A small-molecule ligand and the protein it binds are described below.
Small molecule (SMILES): CC(=O)N[C@H]1[C@@H](O[P](=O)(O)O[P](=O)(O)OC[C@H]2O[C@@H](n3ccc(=O)[nH]c3=O)[C@H](O)[C@@H]2O)O[C@H](CO)[C@H](O)[C@@H]1O

Sequence of chain 1.D:
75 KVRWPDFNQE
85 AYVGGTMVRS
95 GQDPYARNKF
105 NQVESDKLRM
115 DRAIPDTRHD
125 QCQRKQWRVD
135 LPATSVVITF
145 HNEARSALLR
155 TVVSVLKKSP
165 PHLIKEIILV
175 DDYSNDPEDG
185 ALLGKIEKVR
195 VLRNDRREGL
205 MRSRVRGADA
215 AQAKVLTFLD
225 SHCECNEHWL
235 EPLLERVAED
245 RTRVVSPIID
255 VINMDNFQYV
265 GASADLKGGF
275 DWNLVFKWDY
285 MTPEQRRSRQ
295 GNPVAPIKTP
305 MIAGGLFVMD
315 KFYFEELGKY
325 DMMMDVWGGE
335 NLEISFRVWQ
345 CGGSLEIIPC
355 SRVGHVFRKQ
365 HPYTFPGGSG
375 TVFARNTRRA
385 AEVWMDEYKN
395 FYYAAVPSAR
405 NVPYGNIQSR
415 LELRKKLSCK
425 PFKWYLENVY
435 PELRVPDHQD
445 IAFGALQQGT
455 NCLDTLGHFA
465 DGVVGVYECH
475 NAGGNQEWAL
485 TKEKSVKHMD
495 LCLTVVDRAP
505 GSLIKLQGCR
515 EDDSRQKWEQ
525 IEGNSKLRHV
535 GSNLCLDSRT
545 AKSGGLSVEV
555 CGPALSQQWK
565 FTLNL

Binding-site contacts:
Ligand atom O3' contacts residue GLY309 of chain 1.D at 2.3 Å.
Ligand atom O2' contacts residue HIS145 of chain 1.D at 3.2 Å (h-bond).
Ligand atom PA contacts residue MN1 of chain 1.U at 3.2 Å.
Ligand atom O2A contacts residue ASP224 of chain 1.D at 3.1 Å (salt-bridge).
Ligand atom O2B contacts residue HIS359 of chain 1.D at 3.0 Å (h-bond).
Ligand atom O4 contacts residue ARG201 of chain 1.D at 2.8 Å (salt-bridge).
Ligand atom O4' contacts residue GLY309 of chain 1.D at 3.4 Å (h-bond).
Ligand atom N2' contacts residue ASP224 of chain 1.D at 3.0 Å (salt-bridge).
Ligand atom O4 contacts residue ASP176 of chain 1.D at 3.1 Å (salt-bridge).
Ligand atom O3' contacts residue ASP224 of chain 1.D at 2.9 Å (salt-bridge).
Ligand atom O3B contacts residue THR143 of chain 1.D at 3.0 Å (h-bond).
Ligand atom C4' contacts residue GLU334 of chain 1.D at 3.4 Å.
Ligand atom O1' contacts residue TRP331 of chain 1.D at 3.4 Å (h-bond).
Ligand atom O3' contacts residue ARG208 of chain 1.D at 2.6 Å (salt-bridge).
Ligand atom O2B contacts residue MN1 of chain 1.U at 2.0 Å.
Ligand atom N3 contacts residue ASP176 of chain 1.D at 2.7 Å (salt-bridge).
Ligand atom C3' contacts residue ARG208 of chain 1.D at 3.5 Å.
Ligand atom C6' contacts residue GLU334 of chain 1.D at 3.2 Å.
Ligand atom O1A contacts residue TYR367 of chain 1.D at 2.6 Å (h-bond).
Ligand atom O3A contacts residue TRP331 of chain 1.D at 3.3 Å (h-bond).
Ligand atom C5 contacts residue VAL330 of chain 1.D at 3.4 Å (hydrophobic).
Ligand atom O7' contacts residue GLY309 of chain 1.D at 3.3 Å (h-bond).
Ligand atom O2' contacts residue PHE144 of chain 1.D at 3.2 Å.
Ligand atom O7' contacts residue ALA307 of chain 1.D at 3.4 Å.
Ligand atom O2' contacts residue SER225 of chain 1.D at 3.4 Å (h-bond).
Ligand atom C4 contacts residue ASP176 of chain 1.D at 3.4 Å.
Ligand atom O2A contacts residue HIS226 of chain 1.D at 2.8 Å (h-bond).
Ligand atom O6' contacts residue LEU204 of chain 1.D at 3.4 Å.
Ligand atom O3B contacts residue SER225 of chain 1.D at 2.8 Å (h-bond).
Ligand atom O1A contacts residue ARG362 of chain 1.D at 3.4 Å (salt-bridge).
Ligand atom O4' contacts residue GLU334 of chain 1.D at 2.6 Å (salt-bridge).
Ligand atom C8' contacts residue LEU310 of chain 1.D at 3.4 Å (hydrophobic).
Ligand atom O6' contacts residue GLU334 of chain 1.D at 2.6 Å (salt-bridge).
Ligand atom O6' contacts residue GLY332 of chain 1.D at 2.9 Å (h-bond).
Ligand atom O4' contacts residue GLY308 of chain 1.D at 3.2 Å.
Ligand atom O2 contacts residue THR143 of chain 1.D at 2.9 Å (h-bond).
Ligand atom PB contacts residue MN1 of chain 1.U at 3.2 Å.
Ligand atom O2 contacts residue PHE144 of chain 1.D at 3.4 Å.
Ligand atom O2B contacts residue ASP224 of chain 1.D at 3.0 Å (salt-bridge).
Ligand atom O2A contacts residue MN1 of chain 1.U at 2.0 Å.